Binding-site contacts:
Ligand atom O6 contacts residue ASP111 of chain 3.B at 3.2 Å (salt-bridge).
Ligand atom C7 contacts residue PHE31 of chain 3.B at 3.5 Å (hydrophobic).
Ligand atom C3 contacts residue GLY112 of chain 3.B at 2.5 Å.
Ligand atom O7 contacts residue GLY16 of chain 3.A at 3.3 Å (h-bond).
Ligand atom C7 contacts residue ARG110 of chain 3.B at 3.1 Å.
Ligand atom O5 contacts residue HIS95 of chain 3.C at 3.1 Å.
Ligand atom O6 contacts residue ARG110 of chain 3.B at 3.6 Å.
Ligand atom O5 contacts residue ASN58 of chain 3.D at 2.5 Å (h-bond).
Ligand atom C1 contacts residue HIS95 of chain 3.C at 3.9 Å.
Ligand atom N2 contacts residue ASN58 of chain 3.D at 2.8 Å (h-bond).
Ligand atom C8 contacts residue ARG110 of chain 3.B at 3.1 Å.
Ligand atom C2 contacts residue ASN58 of chain 3.D at 2.5 Å.
Ligand atom O2 contacts residue HIS95 of chain 3.C at 3.1 Å.
Ligand atom O7 contacts residue SER113 of chain 3.B at 3.6 Å.
Ligand atom O2 contacts residue GLY112 of chain 3.B at 3.6 Å (h-bond).
Ligand atom C6 contacts residue GLY112 of chain 3.B at 3.5 Å.
Ligand atom O3 contacts residue GLY112 of chain 3.B at 1.4 Å.
Ligand atom O7 contacts residue ASN58 of chain 3.D at 2.9 Å (h-bond).
Ligand atom O7 contacts residue SER17 of chain 3.A at 3.8 Å.
Ligand atom O3 contacts residue SER113 of chain 3.B at 1.8 Å (h-bond).
Ligand atom O2 contacts residue TYR54 of chain 3.B at 3.9 Å.
Ligand atom C5 contacts residue ASN58 of chain 3.D at 3.7 Å.
Ligand atom N2 contacts residue PHE31 of chain 3.B at 3.0 Å.
Ligand atom C4 contacts residue GLY112 of chain 3.B at 3.5 Å.
Ligand atom O4 contacts residue GLY112 of chain 3.B at 3.4 Å.
Ligand atom O6 contacts residue HIS95 of chain 3.C at 2.5 Å (h-bond).
Ligand atom O3 contacts residue PHE31 of chain 3.B at 3.6 Å.
Ligand atom C3 contacts residue SER113 of chain 3.B at 3.3 Å.
Ligand atom O4 contacts residue ASN96 of chain 3.C at 3.4 Å.
Ligand atom C7 contacts residue ASN58 of chain 3.D at 3.2 Å.
Ligand atom C3 contacts residue ASN58 of chain 3.D at 3.8 Å.
Ligand atom C6 contacts residue HIS33 of chain 3.B at 3.8 Å.
Ligand atom C1 contacts residue ASN58 of chain 3.D at 1.4 Å.
Ligand atom C6 contacts residue HIS95 of chain 3.C at 3.5 Å.
Ligand atom C5 contacts residue HIS95 of chain 3.C at 3.9 Å.
Ligand atom C8 contacts residue PHE31 of chain 3.B at 3.9 Å (hydrophobic).
Ligand atom O2 contacts residue GLU57 of chain 3.D at 3.0 Å (salt-bridge).
Ligand atom C2 contacts residue GLY112 of chain 3.B at 3.0 Å.
Ligand atom O7 contacts residue ARG110 of chain 3.B at 2.6 Å (salt-bridge).
Ligand atom C2 contacts residue HIS95 of chain 3.C at 3.8 Å.

Sequence of chain 3.A:
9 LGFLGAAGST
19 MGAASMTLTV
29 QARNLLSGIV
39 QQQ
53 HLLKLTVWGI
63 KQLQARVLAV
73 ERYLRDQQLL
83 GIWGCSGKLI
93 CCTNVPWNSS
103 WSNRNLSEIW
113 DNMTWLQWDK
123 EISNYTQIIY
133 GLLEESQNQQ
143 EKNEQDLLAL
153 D

Sequence of chain 3.D:
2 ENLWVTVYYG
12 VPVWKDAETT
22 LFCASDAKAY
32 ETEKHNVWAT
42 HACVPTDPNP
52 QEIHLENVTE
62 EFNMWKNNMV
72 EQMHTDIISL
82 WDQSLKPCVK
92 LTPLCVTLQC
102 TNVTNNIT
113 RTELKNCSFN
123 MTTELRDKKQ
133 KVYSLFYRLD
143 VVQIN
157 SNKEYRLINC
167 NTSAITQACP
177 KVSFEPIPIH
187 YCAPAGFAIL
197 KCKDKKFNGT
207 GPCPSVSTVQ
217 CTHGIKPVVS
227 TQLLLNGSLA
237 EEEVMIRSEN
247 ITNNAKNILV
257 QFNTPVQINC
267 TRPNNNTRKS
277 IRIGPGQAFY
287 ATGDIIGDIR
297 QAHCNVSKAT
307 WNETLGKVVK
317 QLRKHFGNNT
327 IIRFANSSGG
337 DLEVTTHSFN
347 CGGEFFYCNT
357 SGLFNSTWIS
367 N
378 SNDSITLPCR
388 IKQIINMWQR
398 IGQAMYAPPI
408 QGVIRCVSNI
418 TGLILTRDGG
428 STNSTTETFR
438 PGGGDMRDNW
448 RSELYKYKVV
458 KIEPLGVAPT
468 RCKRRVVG

The small molecule below binds the protein below.
Small molecule (SMILES): CC(=O)N[C@H]1[C@H](O[C@H]2[C@H](O)[C@@H](NC(C)=O)CO[C@@H]2CO[C@@H]2O[C@@H](C)[C@@H](O)[C@@H](O)[C@@H]2O)O[C@H](CO)[C@@H](O[C@@H]2O[C@H](CO[C@H]3O[C@H](CO)[C@@H](O)[C@H](O)[C@@H]3O[C@@H]3O[C@H](CO)[C@@H](O[C@@H]4O[C@H](CO)[C@H](O)[C@H](O)[C@H]4O)[C@H](O)[C@H]3NC(C)=O)[C@@H](O)[C@H](O[C@H]3O[C@H](CO)[C@@H](O)[C@H](O)[C@@H]3O)[C@@H]2O)[C@@H]1O

Sequence of chain 3.C:
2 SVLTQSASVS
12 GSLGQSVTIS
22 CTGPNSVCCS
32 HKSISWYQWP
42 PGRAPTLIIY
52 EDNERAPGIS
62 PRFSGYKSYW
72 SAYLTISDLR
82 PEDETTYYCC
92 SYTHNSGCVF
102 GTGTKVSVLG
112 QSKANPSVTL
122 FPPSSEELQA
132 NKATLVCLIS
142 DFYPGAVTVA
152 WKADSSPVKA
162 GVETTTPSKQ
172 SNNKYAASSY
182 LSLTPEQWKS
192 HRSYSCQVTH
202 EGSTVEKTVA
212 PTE

Sequence of chain 3.B:
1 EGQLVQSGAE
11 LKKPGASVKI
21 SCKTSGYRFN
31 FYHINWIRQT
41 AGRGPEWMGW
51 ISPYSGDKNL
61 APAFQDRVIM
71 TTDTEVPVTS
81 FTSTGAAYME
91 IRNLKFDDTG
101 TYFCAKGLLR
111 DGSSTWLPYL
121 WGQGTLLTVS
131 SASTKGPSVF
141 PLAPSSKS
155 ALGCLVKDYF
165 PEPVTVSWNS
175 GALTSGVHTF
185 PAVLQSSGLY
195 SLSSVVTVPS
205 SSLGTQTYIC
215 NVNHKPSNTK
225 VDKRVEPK